Sequence of chain 1.B:
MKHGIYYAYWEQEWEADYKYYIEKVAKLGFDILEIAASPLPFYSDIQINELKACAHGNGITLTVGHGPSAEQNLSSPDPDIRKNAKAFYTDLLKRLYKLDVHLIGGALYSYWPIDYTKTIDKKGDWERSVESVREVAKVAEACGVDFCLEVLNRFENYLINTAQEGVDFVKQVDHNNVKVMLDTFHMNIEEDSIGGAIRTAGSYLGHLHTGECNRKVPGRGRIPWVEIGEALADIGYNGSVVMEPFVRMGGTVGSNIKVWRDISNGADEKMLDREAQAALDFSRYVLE

This protein binds this small molecule.
Small molecule (SMILES): O=C(CO)[C@@H](O)[C@@H](O)[C@H](O)CO

Binding-site contacts:
Ligand atom O5 contacts residue GLU245 of chain 1.B at 3.9 Å.
Ligand atom O3 contacts residue GLU245 of chain 1.B at 3.4 Å (salt-bridge).
Ligand atom O2 contacts residue GLU245 of chain 1.B at 3.5 Å (salt-bridge).
Ligand atom C2 contacts residue ARG216 of chain 1.B at 3.9 Å.
Ligand atom O1 contacts residue GLU157 of chain 1.B at 2.7 Å (salt-bridge).
Ligand atom C3 contacts residue GLU245 of chain 1.B at 2.8 Å.
Ligand atom O6 contacts residue HIS67 of chain 1.B at 3.7 Å.
Ligand atom C2 contacts residue GLU245 of chain 1.B at 3.8 Å.
Ligand atom O2 contacts residue GLU151 of chain 1.B at 2.8 Å (salt-bridge).
Ligand atom C6 contacts residue HIS67 of chain 1.B at 3.9 Å.
Ligand atom C3 contacts residue MN1 of chain 1.H at 2.9 Å.
Ligand atom C6 contacts residue GLY68 of chain 1.B at 3.9 Å.
Ligand atom C1 contacts residue HIS187 of chain 1.B at 3.5 Å.
Ligand atom O2 contacts residue LEU153 of chain 1.B at 4.0 Å.
Ligand atom O4 contacts residue GLU245 of chain 1.B at 3.0 Å (salt-bridge).
Ligand atom O2 contacts residue HIS187 of chain 1.B at 2.7 Å (h-bond).
Ligand atom C4 contacts residue GLU245 of chain 1.B at 3.3 Å.
Ligand atom O2 contacts residue ASP184 of chain 1.B at 2.9 Å (salt-bridge).
Ligand atom C1 contacts residue TRP113 of chain 1.B at 4.0 Å (hydrophobic).
Ligand atom O5 contacts residue TRP15 of chain 1.B at 3.5 Å.
Ligand atom O2 contacts residue ARG216 of chain 1.B at 3.5 Å (salt-bridge).
Ligand atom O3 contacts residue GLU151 of chain 1.B at 2.3 Å (salt-bridge).
Ligand atom C2 contacts residue ASP184 of chain 1.B at 4.0 Å.
Ligand atom C2 contacts residue HIS187 of chain 1.B at 3.5 Å.
Ligand atom O5 contacts residue TYR7 of chain 1.B at 3.2 Å (h-bond).
Ligand atom O3 contacts residue HIS210 of chain 1.B at 3.5 Å.
Ligand atom O4 contacts residue ILE258 of chain 1.B at 3.6 Å.
Ligand atom C5 contacts residue GLU245 of chain 1.B at 3.5 Å.
Ligand atom O1 contacts residue HIS187 of chain 1.B at 3.0 Å (h-bond).
Ligand atom O4 contacts residue PHE247 of chain 1.B at 3.7 Å.
Ligand atom O6 contacts residue GLU151 of chain 1.B at 3.7 Å.
Ligand atom O2 contacts residue MN1 of chain 1.H at 2.2 Å.
Ligand atom C2 contacts residue MN1 of chain 1.H at 2.9 Å.
Ligand atom C3 contacts residue GLU151 of chain 1.B at 3.5 Å.
Ligand atom O6 contacts residue GLY107 of chain 1.B at 3.7 Å.
Ligand atom O3 contacts residue MN1 of chain 1.H at 2.9 Å.
Ligand atom O1 contacts residue ARG216 of chain 1.B at 2.7 Å (salt-bridge).
Ligand atom C1 contacts residue ARG216 of chain 1.B at 3.7 Å.
Ligand atom C2 contacts residue GLU151 of chain 1.B at 3.6 Å.
Ligand atom C1 contacts residue GLU157 of chain 1.B at 3.4 Å.